A small-molecule ligand and the protein it binds are described below.
Small molecule (SMILES): N#C[Fe](=C=O)C#N

Sequence of chain 1.B:
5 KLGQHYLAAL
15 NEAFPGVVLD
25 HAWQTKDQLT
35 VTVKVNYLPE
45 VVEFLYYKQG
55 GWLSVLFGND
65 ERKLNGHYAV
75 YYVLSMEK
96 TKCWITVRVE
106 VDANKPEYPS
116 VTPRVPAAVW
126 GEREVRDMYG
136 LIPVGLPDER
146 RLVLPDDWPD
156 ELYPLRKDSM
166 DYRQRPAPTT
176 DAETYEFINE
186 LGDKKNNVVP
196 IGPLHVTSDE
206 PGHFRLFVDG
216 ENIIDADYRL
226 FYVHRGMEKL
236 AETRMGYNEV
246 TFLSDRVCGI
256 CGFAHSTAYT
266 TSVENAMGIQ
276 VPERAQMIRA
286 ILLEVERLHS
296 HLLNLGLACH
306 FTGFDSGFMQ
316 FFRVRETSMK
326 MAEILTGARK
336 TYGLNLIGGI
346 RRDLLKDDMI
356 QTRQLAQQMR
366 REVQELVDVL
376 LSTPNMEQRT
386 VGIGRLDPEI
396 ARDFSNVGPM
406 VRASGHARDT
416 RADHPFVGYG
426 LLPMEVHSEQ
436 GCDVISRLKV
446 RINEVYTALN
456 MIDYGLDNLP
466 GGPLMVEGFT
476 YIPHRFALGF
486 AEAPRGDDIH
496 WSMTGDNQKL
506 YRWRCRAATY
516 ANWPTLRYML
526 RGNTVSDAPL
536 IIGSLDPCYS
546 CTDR

Binding-site contacts:
Ligand atom FE contacts residue CYS546 of chain 1.B at 2.2 Å.
Ligand atom N1 contacts residue ARG490 of chain 1.B at 3.0 Å (salt-bridge).
Ligand atom N1 contacts residue PRO489 of chain 1.B at 3.3 Å.
Ligand atom N2 contacts residue CYS546 of chain 1.B at 3.6 Å.
Ligand atom FE contacts residue CYS543 of chain 1.B at 4.1 Å.
Ligand atom C2 contacts residue ALA513 of chain 1.B at 3.7 Å (hydrophobic).
Ligand atom C3 contacts residue ALA512 of chain 1.B at 3.6 Å (hydrophobic).
Ligand atom FE contacts residue CYS256 of chain 1.B at 2.3 Å.
Ligand atom O3 contacts residue ALA512 of chain 1.B at 3.6 Å.
Ligand atom O3 contacts residue ALA513 of chain 1.B at 3.4 Å (h-bond).
Ligand atom N1 contacts residue CYS256 of chain 1.B at 3.5 Å.
Ligand atom N2 contacts residue ALA513 of chain 1.B at 3.3 Å (h-bond).
Ligand atom C1 contacts residue CYS256 of chain 1.B at 3.0 Å (hydrophobic).
Ligand atom C2 contacts residue CYS256 of chain 1.B at 4.1 Å (hydrophobic).
Ligand atom C1 contacts residue CYS546 of chain 1.B at 4.0 Å (hydrophobic).
Ligand atom C2 contacts residue ARG490 of chain 1.B at 4.0 Å.
Ligand atom C1 contacts residue ARG490 of chain 1.B at 3.7 Å.
Ligand atom N1 contacts residue ALA488 of chain 1.B at 3.4 Å.
Ligand atom N2 contacts residue CYS543 of chain 1.B at 3.7 Å.
Ligand atom O3 contacts residue ALA488 of chain 1.B at 3.1 Å.
Ligand atom C3 contacts residue CYS546 of chain 1.B at 3.3 Å (hydrophobic).
Ligand atom FE contacts residue NI1 of chain 1.J at 2.5 Å.
Ligand atom N2 contacts residue ARG490 of chain 1.B at 4.0 Å.
Ligand atom O3 contacts residue CYS256 of chain 1.B at 4.1 Å.
Ligand atom FE contacts residue HIS260 of chain 1.B at 3.8 Å.
Ligand atom C3 contacts residue CYS256 of chain 1.B at 3.2 Å (hydrophobic).
Ligand atom C2 contacts residue NI1 of chain 1.J at 3.6 Å.
Ligand atom O3 contacts residue HIS260 of chain 1.B at 3.7 Å.
Ligand atom C1 contacts residue ALA488 of chain 1.B at 3.5 Å (hydrophobic).
Ligand atom N2 contacts residue ALA512 of chain 1.B at 4.0 Å.
Ligand atom O3 contacts residue ASP493 of chain 1.B at 3.3 Å.
Ligand atom C2 contacts residue CYS543 of chain 1.B at 3.6 Å (hydrophobic).
Ligand atom C1 contacts residue NI1 of chain 1.J at 3.4 Å.
Ligand atom C3 contacts residue ALA513 of chain 1.B at 3.7 Å (hydrophobic).
Ligand atom C2 contacts residue CYS546 of chain 1.B at 3.1 Å (hydrophobic).
Ligand atom C3 contacts residue HIS260 of chain 1.B at 3.5 Å.
Ligand atom C2 contacts residue THR514 of chain 1.B at 3.8 Å.
Ligand atom C3 contacts residue ALA488 of chain 1.B at 3.4 Å (hydrophobic).
Ligand atom N2 contacts residue THR514 of chain 1.B at 2.8 Å (h-bond).
Ligand atom C2 contacts residue ALA512 of chain 1.B at 3.9 Å (hydrophobic).